This protein binds this small molecule.
Small molecule (SMILES): CC(=O)N[C@H]1[C@H](O[C@H]2[C@H](O)[C@@H](NC(C)=O)CO[C@@H]2CO)O[C@H](CO)[C@@H](O)[C@@H]1O

Sequence of chain 1.C:
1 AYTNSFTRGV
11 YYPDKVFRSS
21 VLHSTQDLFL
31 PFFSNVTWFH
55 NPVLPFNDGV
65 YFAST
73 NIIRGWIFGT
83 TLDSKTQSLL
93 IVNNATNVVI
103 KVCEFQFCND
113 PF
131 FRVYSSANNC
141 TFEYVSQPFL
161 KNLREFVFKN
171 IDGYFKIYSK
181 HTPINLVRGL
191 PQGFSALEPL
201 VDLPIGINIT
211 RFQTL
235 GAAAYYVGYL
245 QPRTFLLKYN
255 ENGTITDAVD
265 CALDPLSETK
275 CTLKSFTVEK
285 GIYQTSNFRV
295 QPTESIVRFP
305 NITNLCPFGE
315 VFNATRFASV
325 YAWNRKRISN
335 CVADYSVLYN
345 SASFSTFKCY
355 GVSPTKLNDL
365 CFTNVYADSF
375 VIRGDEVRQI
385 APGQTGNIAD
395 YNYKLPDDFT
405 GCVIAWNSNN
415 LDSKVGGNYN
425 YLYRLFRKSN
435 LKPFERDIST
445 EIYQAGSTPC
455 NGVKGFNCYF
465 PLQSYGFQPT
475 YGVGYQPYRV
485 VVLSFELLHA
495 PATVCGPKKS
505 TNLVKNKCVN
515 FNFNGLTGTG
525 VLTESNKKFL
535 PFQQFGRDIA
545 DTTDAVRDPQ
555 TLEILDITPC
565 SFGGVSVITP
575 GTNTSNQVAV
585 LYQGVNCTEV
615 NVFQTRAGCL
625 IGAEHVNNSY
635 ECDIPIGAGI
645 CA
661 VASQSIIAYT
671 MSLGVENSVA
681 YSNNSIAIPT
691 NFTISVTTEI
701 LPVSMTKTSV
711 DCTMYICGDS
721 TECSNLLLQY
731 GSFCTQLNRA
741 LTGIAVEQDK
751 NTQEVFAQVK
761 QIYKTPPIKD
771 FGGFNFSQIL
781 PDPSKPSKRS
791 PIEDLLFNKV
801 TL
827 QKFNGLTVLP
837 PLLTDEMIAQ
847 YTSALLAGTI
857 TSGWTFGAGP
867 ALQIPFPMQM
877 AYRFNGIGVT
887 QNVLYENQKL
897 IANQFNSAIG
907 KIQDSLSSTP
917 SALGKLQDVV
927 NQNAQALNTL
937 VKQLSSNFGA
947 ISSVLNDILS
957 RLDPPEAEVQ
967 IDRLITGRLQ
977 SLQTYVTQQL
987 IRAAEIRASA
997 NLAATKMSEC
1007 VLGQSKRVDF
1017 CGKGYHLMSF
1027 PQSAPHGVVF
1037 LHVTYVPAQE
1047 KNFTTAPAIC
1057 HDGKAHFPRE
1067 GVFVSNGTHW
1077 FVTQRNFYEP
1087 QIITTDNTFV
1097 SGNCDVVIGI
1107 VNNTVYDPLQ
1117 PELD

Binding-site contacts:
Ligand atom C5 contacts residue ASN1048 of chain 1.B at 3.5 Å.
Ligand atom C1 contacts residue ASN1048 of chain 1.B at 1.4 Å.
Ligand atom N2 contacts residue GLN869 of chain 1.C at 4.3 Å.
Ligand atom O7 contacts residue ALA680 of chain 1.B at 3.9 Å.
Ligand atom C4 contacts residue ASN1048 of chain 1.B at 4.2 Å.
Ligand atom C8 contacts residue GLU1046 of chain 1.B at 3.9 Å.
Ligand atom C2 contacts residue ASN1048 of chain 1.B at 2.6 Å.
Ligand atom O7 contacts residue ASN1048 of chain 1.B at 3.9 Å.
Ligand atom O4 contacts residue ALA680 of chain 1.B at 3.7 Å.
Ligand atom N2 contacts residue ASN1048 of chain 1.B at 3.1 Å (h-bond).
Ligand atom C3 contacts residue ALA680 of chain 1.B at 4.0 Å (hydrophobic).
Ligand atom C3 contacts residue ASN1048 of chain 1.B at 3.9 Å.
Ligand atom C5 contacts residue ALA680 of chain 1.B at 4.2 Å (hydrophobic).
Ligand atom O5 contacts residue ASN1048 of chain 1.B at 2.2 Å (h-bond).
Ligand atom C4 contacts residue ALA680 of chain 1.B at 4.2 Å (hydrophobic).
Ligand atom C7 contacts residue ASN1048 of chain 1.B at 3.7 Å.
Ligand atom C1 contacts residue GLN869 of chain 1.C at 4.1 Å.
Ligand atom O6 contacts residue ASN1048 of chain 1.B at 4.2 Å.

Sequence of chain 1.B:
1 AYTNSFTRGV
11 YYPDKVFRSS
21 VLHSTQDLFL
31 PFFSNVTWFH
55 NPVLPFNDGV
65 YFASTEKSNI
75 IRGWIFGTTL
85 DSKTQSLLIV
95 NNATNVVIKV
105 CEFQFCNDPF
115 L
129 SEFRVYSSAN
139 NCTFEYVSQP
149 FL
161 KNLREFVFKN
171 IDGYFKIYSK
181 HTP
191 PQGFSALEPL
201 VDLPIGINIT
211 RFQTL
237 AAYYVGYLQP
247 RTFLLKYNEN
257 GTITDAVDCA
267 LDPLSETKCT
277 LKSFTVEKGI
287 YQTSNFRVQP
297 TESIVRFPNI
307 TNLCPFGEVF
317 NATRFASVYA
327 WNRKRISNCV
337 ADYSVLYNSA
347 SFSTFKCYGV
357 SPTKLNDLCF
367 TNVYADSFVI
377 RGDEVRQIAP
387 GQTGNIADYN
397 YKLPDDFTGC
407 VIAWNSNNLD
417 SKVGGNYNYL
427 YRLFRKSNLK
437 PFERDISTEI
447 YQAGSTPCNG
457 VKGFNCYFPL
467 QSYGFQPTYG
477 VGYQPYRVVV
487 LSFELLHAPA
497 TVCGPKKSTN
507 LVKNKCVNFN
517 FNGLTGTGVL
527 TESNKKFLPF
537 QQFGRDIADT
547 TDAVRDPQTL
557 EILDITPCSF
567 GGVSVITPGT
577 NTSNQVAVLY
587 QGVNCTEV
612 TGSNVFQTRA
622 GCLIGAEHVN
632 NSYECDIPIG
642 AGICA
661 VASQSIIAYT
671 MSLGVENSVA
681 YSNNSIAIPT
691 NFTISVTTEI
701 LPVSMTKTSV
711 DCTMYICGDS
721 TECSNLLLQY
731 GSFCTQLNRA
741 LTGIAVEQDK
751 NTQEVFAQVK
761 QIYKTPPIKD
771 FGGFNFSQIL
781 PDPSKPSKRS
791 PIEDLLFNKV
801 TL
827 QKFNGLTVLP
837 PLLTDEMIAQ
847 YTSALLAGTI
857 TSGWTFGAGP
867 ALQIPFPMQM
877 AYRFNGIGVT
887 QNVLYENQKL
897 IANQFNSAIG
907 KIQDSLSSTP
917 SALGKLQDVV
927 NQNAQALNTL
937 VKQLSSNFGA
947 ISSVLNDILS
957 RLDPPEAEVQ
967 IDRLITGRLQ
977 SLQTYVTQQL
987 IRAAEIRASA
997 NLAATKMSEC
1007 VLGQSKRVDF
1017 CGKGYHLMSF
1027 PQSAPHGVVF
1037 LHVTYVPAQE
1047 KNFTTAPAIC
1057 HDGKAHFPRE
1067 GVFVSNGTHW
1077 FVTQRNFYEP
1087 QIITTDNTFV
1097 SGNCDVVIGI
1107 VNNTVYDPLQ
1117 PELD